Sequence of chain 1.B:
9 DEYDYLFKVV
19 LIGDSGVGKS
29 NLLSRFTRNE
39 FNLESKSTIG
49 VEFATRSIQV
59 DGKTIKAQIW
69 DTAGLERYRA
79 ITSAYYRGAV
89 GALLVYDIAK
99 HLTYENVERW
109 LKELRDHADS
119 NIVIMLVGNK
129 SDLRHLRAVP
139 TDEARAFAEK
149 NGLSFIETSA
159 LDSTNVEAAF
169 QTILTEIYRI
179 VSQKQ

Binding-site contacts:
Ligand atom N2 contacts residue LEU159 of chain 1.B at 3.4 Å.
Ligand atom O2G contacts residue LYS27 of chain 1.B at 2.6 Å (salt-bridge).
Ligand atom O5' contacts residue ASN29 of chain 1.B at 3.4 Å (h-bond).
Ligand atom S1G contacts residue SER23 of chain 1.B at 3.1 Å (h-bond).
Ligand atom O6 contacts residue ALA158 of chain 1.B at 2.6 Å (h-bond).
Ligand atom C2 contacts residue ASP130 of chain 1.B at 3.4 Å.
Ligand atom O3G contacts residue THR46 of chain 1.B at 2.5 Å (h-bond).
Ligand atom O6 contacts residue ASN127 of chain 1.B at 3.1 Å (h-bond).
Ligand atom O2A contacts residue ASN29 of chain 1.B at 2.6 Å (h-bond).
Ligand atom PB contacts residue MG1 of chain 1.F at 3.2 Å.
Ligand atom O2' contacts residue LEU41 of chain 1.B at 2.8 Å (h-bond).
Ligand atom PA contacts residue ASN29 of chain 1.B at 3.4 Å.
Ligand atom N2 contacts residue ASP130 of chain 1.B at 2.6 Å (salt-bridge).
Ligand atom O6 contacts residue LEU159 of chain 1.B at 3.3 Å (h-bond).
Ligand atom N9 contacts residue LYS128 of chain 1.B at 3.5 Å.
Ligand atom O1B contacts residue GLY26 of chain 1.B at 3.1 Å (h-bond).
Ligand atom PG contacts residue MG1 of chain 1.F at 3.2 Å.
Ligand atom C5 contacts residue LYS128 of chain 1.B at 3.4 Å.
Ligand atom O2B contacts residue MG1 of chain 1.F at 2.3 Å.
Ligand atom S1G contacts residue SER45 of chain 1.B at 3.2 Å (h-bond).
Ligand atom O2' contacts residue ASN40 of chain 1.B at 3.3 Å (h-bond).
Ligand atom O2B contacts residue LYS27 of chain 1.B at 3.3 Å (salt-bridge).
Ligand atom O3B contacts residue MG1 of chain 1.F at 3.2 Å.
Ligand atom O1A contacts residue SER43 of chain 1.B at 3.4 Å.
Ligand atom N1 contacts residue ASP130 of chain 1.B at 2.9 Å (salt-bridge).
Ligand atom S1G contacts residue THR46 of chain 1.B at 3.5 Å (h-bond).
Ligand atom PB contacts residue LYS27 of chain 1.B at 3.4 Å.
Ligand atom O2A contacts residue GLY26 of chain 1.B at 3.3 Å.
Ligand atom O3' contacts residue LEU41 of chain 1.B at 2.6 Å (h-bond).
Ligand atom N7 contacts residue ASN127 of chain 1.B at 3.2 Å (h-bond).
Ligand atom O2B contacts residue SER28 of chain 1.B at 2.8 Å (h-bond).
Ligand atom O6 contacts residue SER157 of chain 1.B at 3.3 Å.
Ligand atom O1B contacts residue LYS27 of chain 1.B at 2.9 Å (salt-bridge).
Ligand atom O3A contacts residue GLY26 of chain 1.B at 3.0 Å (h-bond).
Ligand atom O2A contacts residue SER28 of chain 1.B at 3.5 Å (h-bond).
Ligand atom O3B contacts residue GLY24 of chain 1.B at 3.3 Å (h-bond).
Ligand atom O2G contacts residue GLY72 of chain 1.B at 3.2 Å (h-bond).
Ligand atom O4' contacts residue LYS128 of chain 1.B at 3.0 Å (salt-bridge).
Ligand atom O3G contacts residue MG1 of chain 1.F at 2.1 Å.
Ligand atom C6 contacts residue LYS128 of chain 1.B at 3.4 Å.

This protein binds this small molecule.
Small molecule (SMILES): Nc1nc2c(ncn2[C@@H]2O[C@H](CO[P](=O)(O)O[P](=O)(O)OP(O)(O)=S)[C@@H](O)[C@H]2O)c(=O)[nH]1

Sequence of chain 1.A:
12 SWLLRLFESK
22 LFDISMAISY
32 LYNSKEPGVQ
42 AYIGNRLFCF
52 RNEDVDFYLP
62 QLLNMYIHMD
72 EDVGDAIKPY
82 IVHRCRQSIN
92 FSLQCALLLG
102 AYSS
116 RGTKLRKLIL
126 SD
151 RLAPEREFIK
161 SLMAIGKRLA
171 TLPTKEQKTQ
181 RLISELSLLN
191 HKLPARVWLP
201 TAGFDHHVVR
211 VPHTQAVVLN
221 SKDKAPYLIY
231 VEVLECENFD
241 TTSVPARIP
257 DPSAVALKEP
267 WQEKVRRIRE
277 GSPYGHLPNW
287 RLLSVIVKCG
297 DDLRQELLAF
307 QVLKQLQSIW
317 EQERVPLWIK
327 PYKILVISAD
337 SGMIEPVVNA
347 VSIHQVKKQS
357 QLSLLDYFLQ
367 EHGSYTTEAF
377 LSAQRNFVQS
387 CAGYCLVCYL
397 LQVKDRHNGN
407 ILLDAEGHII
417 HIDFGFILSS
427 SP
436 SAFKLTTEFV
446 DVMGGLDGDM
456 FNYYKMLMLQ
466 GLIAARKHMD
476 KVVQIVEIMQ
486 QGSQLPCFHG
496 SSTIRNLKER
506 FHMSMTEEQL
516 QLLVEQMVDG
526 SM